Binding-site contacts:
Ligand atom C3 contacts residue ASN599 of chain 1.A at 3.8 Å.
Ligand atom C5 contacts residue PRO623 of chain 1.A at 3.8 Å (hydrophobic).
Ligand atom C2 contacts residue ASN599 of chain 1.A at 2.4 Å.
Ligand atom N2 contacts residue ASN599 of chain 1.A at 2.9 Å (h-bond).
Ligand atom C6 contacts residue HIS532 of chain 1.A at 3.7 Å.
Ligand atom O7 contacts residue ASN599 of chain 1.A at 3.4 Å (h-bond).
Ligand atom O5 contacts residue HIS532 of chain 1.A at 3.9 Å.
Ligand atom C5 contacts residue ASN599 of chain 1.A at 3.6 Å.
Ligand atom O6 contacts residue HIS532 of chain 1.A at 3.6 Å.
Ligand atom C6 contacts residue PRO623 of chain 1.A at 3.8 Å (hydrophobic).
Ligand atom O5 contacts residue PRO623 of chain 1.A at 3.6 Å.
Ligand atom C7 contacts residue ASN599 of chain 1.A at 3.3 Å.
Ligand atom O5 contacts residue ASN599 of chain 1.A at 2.3 Å (h-bond).
Ligand atom C8 contacts residue ASN599 of chain 1.A at 4.5 Å.
Ligand atom C8 contacts residue LEU625 of chain 1.A at 3.9 Å (hydrophobic).
Ligand atom C1 contacts residue PRO623 of chain 1.A at 4.1 Å (hydrophobic).
Ligand atom C4 contacts residue ASN599 of chain 1.A at 4.2 Å.
Ligand atom C1 contacts residue ASN599 of chain 1.A at 1.4 Å.

A protein and the small-molecule ligand that binds it are described below.
Small molecule (SMILES): CC(=O)N[C@H]1[C@H](O[C@H]2[C@H](O)[C@@H](NC(C)=O)CO[C@@H]2CO)O[C@H](CO)[C@@H](O)[C@@H]1O

Sequence of chain 1.A:
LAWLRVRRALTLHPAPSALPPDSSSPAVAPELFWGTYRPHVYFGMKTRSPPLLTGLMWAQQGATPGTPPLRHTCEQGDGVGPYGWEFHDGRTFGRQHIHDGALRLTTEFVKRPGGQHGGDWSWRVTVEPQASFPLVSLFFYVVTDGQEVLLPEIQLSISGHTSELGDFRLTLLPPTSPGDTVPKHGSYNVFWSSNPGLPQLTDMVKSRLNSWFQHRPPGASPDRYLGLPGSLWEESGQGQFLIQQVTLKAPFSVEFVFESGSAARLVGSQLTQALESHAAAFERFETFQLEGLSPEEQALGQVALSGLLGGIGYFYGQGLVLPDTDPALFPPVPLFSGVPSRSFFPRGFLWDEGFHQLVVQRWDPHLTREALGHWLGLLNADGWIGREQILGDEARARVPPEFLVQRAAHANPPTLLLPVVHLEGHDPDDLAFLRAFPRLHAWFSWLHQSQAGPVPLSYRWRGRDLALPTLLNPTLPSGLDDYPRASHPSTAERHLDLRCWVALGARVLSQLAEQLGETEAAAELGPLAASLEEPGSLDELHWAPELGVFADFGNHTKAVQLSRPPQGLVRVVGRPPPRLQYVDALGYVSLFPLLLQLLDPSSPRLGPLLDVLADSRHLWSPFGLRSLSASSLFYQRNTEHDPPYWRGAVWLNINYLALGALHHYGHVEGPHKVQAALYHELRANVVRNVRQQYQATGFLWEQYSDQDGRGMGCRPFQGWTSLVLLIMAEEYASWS